Sequence of chain 37.D:
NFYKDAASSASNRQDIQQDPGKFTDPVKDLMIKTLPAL

This protein binds this small molecule.
Small molecule (SMILES): Nc1nc2[nH]cnc2c(=O)[nH]1

Binding-site contacts:
Ligand atom C5 contacts residue TRP38 of chain 37.B at 3.9 Å (hydrophobic).
Ligand atom C8 contacts residue TRP38 of chain 37.B at 4.1 Å (hydrophobic).
Ligand atom O6 contacts residue TRP38 of chain 37.B at 3.7 Å.
Ligand atom N3 contacts residue TRP38 of chain 37.B at 4.3 Å.
Ligand atom O6 contacts residue LYS58 of chain 37.D at 4.2 Å.
Ligand atom C2 contacts residue TRP38 of chain 37.B at 4.2 Å (hydrophobic).
Ligand atom N9 contacts residue TRP38 of chain 37.B at 4.4 Å.
Ligand atom N1 contacts residue LYS58 of chain 37.D at 4.0 Å.
Ligand atom N7 contacts residue TRP38 of chain 37.B at 3.7 Å.
Ligand atom N1 contacts residue TRP38 of chain 37.B at 4.1 Å.
Ligand atom C6 contacts residue TRP38 of chain 37.B at 3.9 Å (hydrophobic).
Ligand atom C4 contacts residue TRP38 of chain 37.B at 4.1 Å (hydrophobic).

Sequence of chain 37.B:
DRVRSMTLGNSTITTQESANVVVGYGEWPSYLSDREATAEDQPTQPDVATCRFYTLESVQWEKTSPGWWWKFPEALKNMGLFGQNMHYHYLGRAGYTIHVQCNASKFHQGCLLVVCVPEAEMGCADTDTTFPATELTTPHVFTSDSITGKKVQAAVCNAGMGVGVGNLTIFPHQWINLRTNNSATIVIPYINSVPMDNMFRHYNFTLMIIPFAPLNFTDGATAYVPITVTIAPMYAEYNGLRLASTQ